The small molecule below binds the protein below.
Small molecule (SMILES): O=CCc1ccccc1

Sequence of chain 1.C:
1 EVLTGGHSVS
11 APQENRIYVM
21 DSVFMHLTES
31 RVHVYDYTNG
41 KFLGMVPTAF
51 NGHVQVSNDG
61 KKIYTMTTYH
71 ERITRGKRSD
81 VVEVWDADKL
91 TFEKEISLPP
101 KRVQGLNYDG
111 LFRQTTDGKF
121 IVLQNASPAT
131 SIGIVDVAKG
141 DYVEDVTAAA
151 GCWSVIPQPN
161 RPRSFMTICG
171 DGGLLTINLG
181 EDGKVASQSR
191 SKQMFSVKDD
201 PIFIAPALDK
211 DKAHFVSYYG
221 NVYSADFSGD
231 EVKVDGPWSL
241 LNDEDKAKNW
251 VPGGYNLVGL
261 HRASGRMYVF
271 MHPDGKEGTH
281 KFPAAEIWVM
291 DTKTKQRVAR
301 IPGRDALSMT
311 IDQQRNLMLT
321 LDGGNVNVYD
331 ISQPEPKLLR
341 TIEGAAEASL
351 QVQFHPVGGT

Sequence of chain 1.B:
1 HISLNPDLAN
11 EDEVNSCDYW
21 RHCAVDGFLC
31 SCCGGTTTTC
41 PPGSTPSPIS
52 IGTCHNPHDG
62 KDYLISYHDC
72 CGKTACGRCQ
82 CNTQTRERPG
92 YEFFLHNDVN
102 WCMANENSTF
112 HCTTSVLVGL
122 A

Binding-site contacts:
Ligand atom O contacts residue TTQ51 of chain 1.B at 2.2 Å (h-bond).
Ligand atom C contacts residue TRP102 of chain 1.B at 4.1 Å (hydrophobic).
Ligand atom C contacts residue ASP26 of chain 1.B at 3.5 Å.
Ligand atom C contacts residue ASP70 of chain 1.B at 3.5 Å.
Ligand atom C2' contacts residue ASP26 of chain 1.B at 3.7 Å.
Ligand atom C3' contacts residue LEU106 of chain 1.C at 3.8 Å (hydrophobic).
Ligand atom C1' contacts residue VAL100 of chain 1.B at 3.9 Å (hydrophobic).
Ligand atom C6' contacts residue PHE111 of chain 1.B at 3.9 Å (hydrophobic).
Ligand atom C3' contacts residue PHE24 of chain 1.C at 4.2 Å (hydrophobic).
Ligand atom CA contacts residue PHE24 of chain 1.C at 4.2 Å (hydrophobic).
Ligand atom C3' contacts residue ASN101 of chain 1.B at 4.0 Å.
Ligand atom C3' contacts residue VAL100 of chain 1.B at 3.8 Å (hydrophobic).
Ligand atom C4' contacts residue ASN101 of chain 1.B at 4.0 Å.
Ligand atom C contacts residue VAL100 of chain 1.B at 3.6 Å (hydrophobic).
Ligand atom C2' contacts residue PHE24 of chain 1.C at 4.1 Å (hydrophobic).
Ligand atom C3' contacts residue ASP99 of chain 1.B at 3.9 Å.
Ligand atom C5' contacts residue PHE24 of chain 1.C at 3.9 Å (hydrophobic).
Ligand atom C1' contacts residue TTQ51 of chain 1.B at 3.5 Å.
Ligand atom O contacts residue TRP102 of chain 1.B at 3.0 Å (h-bond).
Ligand atom C6' contacts residue ASN101 of chain 1.B at 3.7 Å.
Ligand atom CA contacts residue PHE111 of chain 1.B at 3.6 Å (hydrophobic).
Ligand atom C2' contacts residue TTQ51 of chain 1.B at 3.9 Å.
Ligand atom C contacts residue PHE111 of chain 1.B at 3.8 Å (hydrophobic).
Ligand atom C4' contacts residue VAL100 of chain 1.B at 4.2 Å (hydrophobic).
Ligand atom C1' contacts residue PHE24 of chain 1.C at 3.9 Å (hydrophobic).
Ligand atom CA contacts residue TTQ51 of chain 1.B at 2.4 Å.
Ligand atom O contacts residue ASP70 of chain 1.B at 2.5 Å (salt-bridge).
Ligand atom CA contacts residue ASP26 of chain 1.B at 3.2 Å.
Ligand atom C2' contacts residue ASN98 of chain 1.B at 4.0 Å.
Ligand atom C5' contacts residue LEU27 of chain 1.C at 3.9 Å (hydrophobic).
Ligand atom O contacts residue PHE111 of chain 1.B at 3.9 Å.
Ligand atom O contacts residue ASN101 of chain 1.B at 3.5 Å.
Ligand atom O contacts residue VAL100 of chain 1.B at 3.4 Å (h-bond).
Ligand atom C1' contacts residue ASN101 of chain 1.B at 4.1 Å.
Ligand atom C6' contacts residue PHE24 of chain 1.C at 3.8 Å (hydrophobic).
Ligand atom C4' contacts residue GLY105 of chain 1.C at 3.9 Å.
Ligand atom C2' contacts residue VAL100 of chain 1.B at 3.5 Å (hydrophobic).
Ligand atom C contacts residue TTQ51 of chain 1.B at 1.3 Å.
Ligand atom C4' contacts residue PHE24 of chain 1.C at 4.1 Å (hydrophobic).
Ligand atom C5' contacts residue ASN101 of chain 1.B at 3.6 Å.